Sequence of chain 2.B:
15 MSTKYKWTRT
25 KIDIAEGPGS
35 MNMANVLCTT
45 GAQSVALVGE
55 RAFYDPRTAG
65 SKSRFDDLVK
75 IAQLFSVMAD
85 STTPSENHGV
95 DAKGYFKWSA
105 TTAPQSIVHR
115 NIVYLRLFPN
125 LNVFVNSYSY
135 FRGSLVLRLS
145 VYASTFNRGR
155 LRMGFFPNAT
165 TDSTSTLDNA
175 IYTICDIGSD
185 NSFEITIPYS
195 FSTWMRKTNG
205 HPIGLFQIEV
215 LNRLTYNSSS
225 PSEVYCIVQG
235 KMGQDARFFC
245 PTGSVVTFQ

The protein below binds the small molecule below.
Small molecule (SMILES): Nc1nc(=O)c2ncn([C@@H]3O[C@H](CO)[C@@H](O[P](=O)(O)OC[C@H]4O[C@@H](n5ccc(=O)[nH]c5=O)[C@H](O)[C@@H]4O[P](=O)(O)OC[C@H]4O[C@@H](n5ccc(=O)[nH]c5=O)[C@H](O)[C@@H]4O[P](=O)(O)OC[C@H]4O[C@@H](n5ccc(=O)[nH]c5=O)[C@H](O)[C@@H]4O[P](=O)(O)OC[C@H]4O[C@@H](n5ccc(=O)[nH]c5=O)[C@H](O)[C@@H]4O[P](=O)(O)OC[C@H]4O[C@@H](n5ccc(=O)[nH]c5=O)[C@H](O)[C@@H]4O)[C@H]3O)c2[nH]1

Binding-site contacts:
Ligand atom C6 contacts residue ARG68 of chain 2.B at 3.8 Å.
Ligand atom C4 contacts residue ARG68 of chain 2.B at 3.7 Å.
Ligand atom O2 contacts residue TYR58 of chain 2.B at 3.8 Å.
Ligand atom P contacts residue ARG202 of chain 2.A at 3.8 Å.
Ligand atom N3 contacts residue ASN205 of chain 2.A at 3.7 Å.
Ligand atom N3 contacts residue ARG55 of chain 2.B at 3.5 Å (salt-bridge).
Ligand atom O6 contacts residue TYR58 of chain 2.B at 3.0 Å (h-bond).
Ligand atom N2 contacts residue ALA56 of chain 2.B at 3.3 Å (h-bond).
Ligand atom C5 contacts residue ARG68 of chain 2.B at 3.9 Å.
Ligand atom O3' contacts residue ARG55 of chain 2.B at 3.6 Å.
Ligand atom O4 contacts residue ARG68 of chain 2.B at 3.7 Å.
Ligand atom C4' contacts residue CYS203 of chain 2.A at 3.9 Å (hydrophobic).
Ligand atom C2 contacts residue ARG55 of chain 2.B at 3.9 Å.
Ligand atom O5' contacts residue ARG202 of chain 2.A at 3.9 Å.
Ligand atom O4' contacts residue ARG68 of chain 2.B at 3.8 Å.
Ligand atom C4 contacts residue ASN205 of chain 2.A at 4.0 Å.
Ligand atom C1' contacts residue ARG55 of chain 2.B at 3.4 Å.
Ligand atom C2' contacts residue ARG55 of chain 2.B at 3.6 Å.
Ligand atom O2' contacts residue LEU41 of chain 2.B at 4.1 Å.
Ligand atom C4' contacts residue ARG202 of chain 2.A at 3.8 Å.
Ligand atom O2 contacts residue ARG55 of chain 2.B at 3.2 Å (salt-bridge).
Ligand atom O2' contacts residue ARG55 of chain 2.B at 2.7 Å (salt-bridge).
Ligand atom O4' contacts residue CYS203 of chain 2.A at 3.5 Å (h-bond).
Ligand atom N1 contacts residue ARG68 of chain 2.B at 4.1 Å.
Ligand atom N3 contacts residue ARG68 of chain 2.B at 4.1 Å.
Ligand atom OP2 contacts residue ARG202 of chain 2.A at 2.5 Å (salt-bridge).
Ligand atom O4' contacts residue ARG202 of chain 2.A at 4.0 Å.
Ligand atom C5' contacts residue ARG202 of chain 2.A at 3.0 Å.
Ligand atom N1 contacts residue ALA56 of chain 2.B at 3.2 Å (h-bond).
Ligand atom C6 contacts residue TYR58 of chain 2.B at 3.5 Å (hydrophobic).
Ligand atom O4 contacts residue ASN205 of chain 2.A at 3.4 Å (h-bond).
Ligand atom OP2 contacts residue ARG55 of chain 2.B at 4.1 Å.
Ligand atom O2 contacts residue CYS203 of chain 2.A at 4.0 Å.
Ligand atom C2 contacts residue ARG55 of chain 2.B at 3.9 Å.
Ligand atom N1 contacts residue TYR58 of chain 2.B at 3.6 Å.
Ligand atom N1 contacts residue PHE57 of chain 2.B at 4.1 Å.
Ligand atom N2 contacts residue ARG55 of chain 2.B at 3.7 Å.
Ligand atom O6 contacts residue PHE57 of chain 2.B at 4.0 Å.
Ligand atom C2 contacts residue ALA56 of chain 2.B at 3.7 Å (hydrophobic).
Ligand atom N1 contacts residue ARG55 of chain 2.B at 4.0 Å.

Sequence of chain 2.A:
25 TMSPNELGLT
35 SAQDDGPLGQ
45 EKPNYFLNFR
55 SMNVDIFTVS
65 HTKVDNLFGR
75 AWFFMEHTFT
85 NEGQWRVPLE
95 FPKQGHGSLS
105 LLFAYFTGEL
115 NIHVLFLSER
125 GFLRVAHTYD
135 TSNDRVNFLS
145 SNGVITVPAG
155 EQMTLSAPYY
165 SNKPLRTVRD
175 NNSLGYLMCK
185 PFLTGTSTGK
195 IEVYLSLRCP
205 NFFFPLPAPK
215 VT